Binding-site contacts:
Ligand atom N6 contacts residue GLU181 of chain 1.A at 3.0 Å (salt-bridge).
Ligand atom CS contacts residue MET78 of chain 1.A at 3.5 Å (hydrophobic).
Ligand atom N1 contacts residue ILE129 of chain 1.A at 3.8 Å.
Ligand atom C2 contacts residue ILE154 of chain 1.A at 3.5 Å (hydrophobic).
Ligand atom N3 contacts residue GLU153 of chain 1.A at 3.8 Å.
Ligand atom N7 contacts residue GLU199 of chain 1.A at 3.0 Å (salt-bridge).
Ligand atom S5' contacts residue GLY132 of chain 1.A at 3.6 Å.
Ligand atom O3' contacts residue ILE158 of chain 1.A at 3.8 Å.
Ligand atom N6 contacts residue GLU199 of chain 1.A at 3.0 Å (salt-bridge).
Ligand atom C4' contacts residue GLY130 of chain 1.A at 3.5 Å.
Ligand atom C6 contacts residue GLU199 of chain 1.A at 3.8 Å.
Ligand atom O4' contacts residue GLY130 of chain 1.A at 3.2 Å.
Ligand atom C5' contacts residue LEU197 of chain 1.A at 3.7 Å (hydrophobic).
Ligand atom O4' contacts residue GLU153 of chain 1.A at 3.7 Å.
Ligand atom C4 contacts residue ILE154 of chain 1.A at 3.7 Å (hydrophobic).
Ligand atom C2' contacts residue GLU153 of chain 1.A at 3.5 Å.
Ligand atom N7 contacts residue ALA198 of chain 1.A at 3.5 Å.
Ligand atom O2' contacts residue GLU155 of chain 1.A at 3.6 Å.
Ligand atom N6 contacts residue VAL204 of chain 1.A at 3.5 Å.
Ligand atom O2' contacts residue GLU153 of chain 1.A at 2.6 Å (salt-bridge).
Ligand atom S5' contacts residue TNA1 of chain 1.C at 3.6 Å.
Ligand atom C8 contacts residue GLU199 of chain 1.A at 3.7 Å.
Ligand atom C4' contacts residue GLU153 of chain 1.A at 3.5 Å.
Ligand atom N1 contacts residue ASP180 of chain 1.A at 3.8 Å.
Ligand atom O3' contacts residue GLY132 of chain 1.A at 3.3 Å.
Ligand atom C5 contacts residue GLU199 of chain 1.A at 3.8 Å.
Ligand atom C5' contacts residue GLY130 of chain 1.A at 3.6 Å.
Ligand atom C4' contacts residue GLY132 of chain 1.A at 3.6 Å.
Ligand atom C8 contacts residue LEU197 of chain 1.A at 3.6 Å (hydrophobic).
Ligand atom C2 contacts residue GLY179 of chain 1.A at 3.6 Å.
Ligand atom O2' contacts residue ILE154 of chain 1.A at 3.7 Å.
Ligand atom C8 contacts residue ALA198 of chain 1.A at 3.8 Å (hydrophobic).
Ligand atom N3 contacts residue ILE154 of chain 1.A at 3.2 Å (h-bond).
Ligand atom C3' contacts residue GLU153 of chain 1.A at 3.4 Å.
Ligand atom C1' contacts residue GLU153 of chain 1.A at 3.3 Å.
Ligand atom C4 contacts residue GLY130 of chain 1.A at 3.8 Å.
Ligand atom N3 contacts residue GLY130 of chain 1.A at 3.7 Å.
Ligand atom N6 contacts residue ARG203 of chain 1.A at 3.5 Å (salt-bridge).
Ligand atom O3' contacts residue GLU153 of chain 1.A at 2.7 Å (salt-bridge).
Ligand atom N1 contacts residue GLU181 of chain 1.A at 3.8 Å.

Sequence of chain 1.A:
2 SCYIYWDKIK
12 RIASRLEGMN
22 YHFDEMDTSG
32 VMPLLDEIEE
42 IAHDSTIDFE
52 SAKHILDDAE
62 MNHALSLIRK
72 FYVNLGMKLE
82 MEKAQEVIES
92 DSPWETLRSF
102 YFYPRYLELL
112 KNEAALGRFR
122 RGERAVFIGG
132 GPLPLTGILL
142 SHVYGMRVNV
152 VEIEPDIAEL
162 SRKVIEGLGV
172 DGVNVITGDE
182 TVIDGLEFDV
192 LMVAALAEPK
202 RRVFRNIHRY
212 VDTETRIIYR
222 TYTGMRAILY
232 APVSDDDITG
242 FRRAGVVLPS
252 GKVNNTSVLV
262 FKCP

The protein below binds the small molecule below.
Small molecule (SMILES): CSC[C@H]1O[C@@H](n2cnc3c(N)ncnc32)[C@H](O)[C@@H]1O